Sequence of chain 1.E:
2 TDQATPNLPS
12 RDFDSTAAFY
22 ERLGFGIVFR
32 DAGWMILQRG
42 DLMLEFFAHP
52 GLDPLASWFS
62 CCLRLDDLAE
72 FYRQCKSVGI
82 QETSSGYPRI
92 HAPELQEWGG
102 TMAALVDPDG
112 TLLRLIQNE

The small molecule below binds the protein below.
Small molecule (SMILES): Cc1c(N)nc([C@H](CC(N)=O)NC[C@H](N)C(N)=O)nc1C(=O)N[C@H](C(=O)N[C@H](C)[C@@H](O)[C@H](C)C(=O)N[C@H](C(=O)NCCc1nc(-c2nc(C(=O)NCCC[SH](C)C)cs2)cs1)[C@@H](C)O)[C@@H](O[C@@H]1O[C@@H](CO)[C@@H](O)[C@H](O)[C@@H]1O[C@H]1O[C@H](CO)[C@@H](O)[C@H](OC(N)=O)[C@@H]1O)c1c[nH]cn1

Binding-site contacts:
Ligand atom ND contacts residue ARG115 of chain 1.E at 3.5 Å (salt-bridge).
Ligand atom NQ contacts residue ALA57 of chain 1.E at 3.2 Å (h-bond).
Ligand atom NQ contacts residue PRO55 of chain 1.E at 2.9 Å (h-bond).
Ligand atom NO contacts residue TRP99 of chain 1.E at 3.5 Å.
Ligand atom O4 contacts residue ARG115 of chain 1.E at 2.5 Å (salt-bridge).
Ligand atom C44 contacts residue TRP99 of chain 1.E at 3.5 Å (hydrophobic).
Ligand atom C69 contacts residue LEU56 of chain 1.E at 3.3 Å (hydrophobic).
Ligand atom ND contacts residue TRP59 of chain 1.E at 3.0 Å (h-bond).
Ligand atom ND contacts residue PHE48 of chain 1.F at 3.3 Å.
Ligand atom NF contacts residue LEU113 of chain 1.E at 3.5 Å (h-bond).
Ligand atom C70 contacts residue SER58 of chain 1.E at 3.4 Å.
Ligand atom C4 contacts residue ARG115 of chain 1.E at 3.4 Å.
Ligand atom C66 contacts residue ARG90 of chain 1.E at 3.3 Å.
Ligand atom C41 contacts residue TRP99 of chain 1.E at 3.5 Å (hydrophobic).
Ligand atom O66 contacts residue SER86 of chain 1.E at 3.4 Å.
Ligand atom NO contacts residue ARG65 of chain 1.E at 3.5 Å (salt-bridge).
Ligand atom ND contacts residue SER61 of chain 1.E at 3.0 Å (h-bond).
Ligand atom O4 contacts residue SER61 of chain 1.E at 3.5 Å (h-bond).
Ligand atom NQ contacts residue LEU56 of chain 1.E at 2.9 Å.
Ligand atom C47 contacts residue PHE30 of chain 1.F at 3.5 Å (hydrophobic).
Ligand atom O66 contacts residue GLY87 of chain 1.E at 3.3 Å (h-bond).
Ligand atom NQ contacts residue SER58 of chain 1.E at 2.8 Å (h-bond).
Ligand atom O12 contacts residue ARG90 of chain 1.E at 2.9 Å (salt-bridge).
Ligand atom NF contacts residue PHE60 of chain 1.E at 2.8 Å (h-bond).
Ligand atom C66 contacts residue GLY87 of chain 1.E at 3.5 Å.
Ligand atom C43 contacts residue TRP35 of chain 1.F at 3.5 Å (hydrophobic).
Ligand atom O69 contacts residue LEU56 of chain 1.E at 2.5 Å (h-bond).
Ligand atom O68 contacts residue LEU56 of chain 1.E at 3.1 Å (h-bond).
Ligand atom NB contacts residue SER58 of chain 1.E at 3.5 Å (h-bond).
Ligand atom C70 contacts residue LEU56 of chain 1.E at 3.2 Å (hydrophobic).
Ligand atom CA contacts residue GLY111 of chain 1.E at 3.5 Å.
Ligand atom NF contacts residue SER58 of chain 1.E at 3.5 Å (h-bond).
Ligand atom C42 contacts residue TRP35 of chain 1.F at 3.5 Å (hydrophobic).
Ligand atom NF contacts residue GLY111 of chain 1.E at 3.2 Å (h-bond).
Ligand atom O67 contacts residue ARG90 of chain 1.E at 3.3 Å (salt-bridge).
Ligand atom NN contacts residue TRP35 of chain 1.F at 3.4 Å.
Ligand atom O40 contacts residue ARG115 of chain 1.E at 2.5 Å (salt-bridge).
Ligand atom O70 contacts residue SER58 of chain 1.E at 3.1 Å (h-bond).
Ligand atom S46 contacts residue PHE30 of chain 1.F at 3.3 Å.
Ligand atom C46 contacts residue TRP99 of chain 1.E at 3.5 Å (hydrophobic).

Sequence of chain 1.F:
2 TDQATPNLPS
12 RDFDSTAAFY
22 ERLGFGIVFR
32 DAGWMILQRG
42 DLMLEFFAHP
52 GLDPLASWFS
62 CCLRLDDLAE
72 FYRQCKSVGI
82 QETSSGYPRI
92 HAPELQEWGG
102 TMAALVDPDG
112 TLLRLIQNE